This protein binds this small molecule.
Small molecule (SMILES): C=C(C)[C@H]1CC[NH+]2CCC[C@H](C)[C@@]2(C)C1

Binding-site contacts:
Ligand atom NAN contacts residue PHE81 of chain 2.A at 3.7 Å.
Ligand atom CAO contacts residue POP1 of chain 2.E at 4.3 Å.
Ligand atom CAH contacts residue ASP84 of chain 2.A at 4.2 Å.
Ligand atom CAO contacts residue VAL173 of chain 2.A at 4.1 Å (hydrophobic).
Ligand atom CAI contacts residue ASN213 of chain 2.A at 3.9 Å.
Ligand atom CAB contacts residue TYR61 of chain 2.A at 3.6 Å (hydrophobic).
Ligand atom CAE contacts residue LEU80 of chain 2.A at 4.0 Å (hydrophobic).
Ligand atom CAI contacts residue POP1 of chain 2.E at 3.2 Å.
Ligand atom CAI contacts residue PHE81 of chain 2.A at 4.1 Å (hydrophobic).
Ligand atom CAB contacts residue LEU77 of chain 2.A at 4.0 Å (hydrophobic).
Ligand atom CAC contacts residue LEU80 of chain 2.A at 4.4 Å (hydrophobic).
Ligand atom CAB contacts residue PHE81 of chain 2.A at 4.2 Å (hydrophobic).
Ligand atom CAF contacts residue LEU80 of chain 2.A at 4.1 Å (hydrophobic).
Ligand atom CAE contacts residue ASP84 of chain 2.A at 3.9 Å.
Ligand atom CAD contacts residue PHE147 of chain 2.A at 4.4 Å (hydrophobic).
Ligand atom CAG contacts residue TYR61 of chain 2.A at 4.3 Å (hydrophobic).
Ligand atom CAH contacts residue PHE81 of chain 2.A at 3.8 Å (hydrophobic).
Ligand atom CAJ contacts residue LEU178 of chain 2.A at 4.1 Å (hydrophobic).
Ligand atom CAA contacts residue PHE81 of chain 2.A at 3.5 Å (hydrophobic).
Ligand atom CAB contacts residue LEU178 of chain 2.A at 4.2 Å (hydrophobic).
Ligand atom CAA contacts residue TYR61 of chain 2.A at 3.8 Å (hydrophobic).
Ligand atom CAG contacts residue ASN213 of chain 2.A at 3.7 Å.
Ligand atom CAA contacts residue ASN299 of chain 2.A at 3.8 Å.
Ligand atom CAJ contacts residue VAL173 of chain 2.A at 3.8 Å (hydrophobic).
Ligand atom CAK contacts residue TYR61 of chain 2.A at 3.5 Å (hydrophobic).
Ligand atom NAN contacts residue POP1 of chain 2.E at 3.8 Å.
Ligand atom CAF contacts residue PHE147 of chain 2.A at 3.7 Å (hydrophobic).
Ligand atom CAC contacts residue LEU177 of chain 2.A at 4.3 Å (hydrophobic).
Ligand atom CAG contacts residue POP1 of chain 2.E at 4.3 Å.
Ligand atom CAD contacts residue POP1 of chain 2.E at 3.5 Å.
Ligand atom CAA contacts residue VAL57 of chain 2.A at 3.8 Å (hydrophobic).
Ligand atom CAL contacts residue TYR61 of chain 2.A at 3.6 Å (hydrophobic).
Ligand atom CAC contacts residue VAL173 of chain 2.A at 4.0 Å (hydrophobic).
Ligand atom CAH contacts residue POP1 of chain 2.E at 3.3 Å.
Ligand atom CAK contacts residue PHE81 of chain 2.A at 4.0 Å (hydrophobic).
Ligand atom CAD contacts residue VAL173 of chain 2.A at 3.2 Å (hydrophobic).
Ligand atom CAD contacts residue ASP172 of chain 2.A at 3.9 Å.
Ligand atom CAA contacts residue TRP302 of chain 2.A at 3.9 Å (hydrophobic).
Ligand atom CAC contacts residue PHE147 of chain 2.A at 4.3 Å (hydrophobic).
Ligand atom CAE contacts residue PHE81 of chain 2.A at 3.9 Å (hydrophobic).

Sequence of chain 2.A:
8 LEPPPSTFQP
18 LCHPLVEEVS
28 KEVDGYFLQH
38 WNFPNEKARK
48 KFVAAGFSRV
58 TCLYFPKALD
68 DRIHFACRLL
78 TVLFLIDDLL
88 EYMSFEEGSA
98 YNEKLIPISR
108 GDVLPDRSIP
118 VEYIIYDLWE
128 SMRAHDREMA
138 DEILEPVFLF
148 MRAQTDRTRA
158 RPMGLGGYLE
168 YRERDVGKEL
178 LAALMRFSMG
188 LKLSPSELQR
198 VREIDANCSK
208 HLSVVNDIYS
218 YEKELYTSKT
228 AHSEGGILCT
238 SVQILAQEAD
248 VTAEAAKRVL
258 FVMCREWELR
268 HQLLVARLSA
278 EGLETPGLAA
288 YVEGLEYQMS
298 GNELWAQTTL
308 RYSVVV